Binding-site contacts:
Ligand atom C20 contacts residue SER32 of chain 1.U at 3.3 Å.
Ligand atom C9 contacts residue LEU78 of chain 1.U at 3.7 Å (hydrophobic).
Ligand atom C15 contacts residue ARG25 of chain 1.T at 3.0 Å.
Ligand atom C17 contacts residue VAL21 of chain 1.T at 3.8 Å (hydrophobic).
Ligand atom C2 contacts residue VAL79 of chain 1.U at 3.8 Å (hydrophobic).
Ligand atom C10 contacts residue ALA27 of chain 1.U at 3.7 Å (hydrophobic).
Ligand atom C18 contacts residue ARG25 of chain 1.T at 3.7 Å.
Ligand atom C11 contacts residue ALA27 of chain 1.U at 3.5 Å (hydrophobic).
Ligand atom O6 contacts residue SER32 of chain 1.U at 2.5 Å (h-bond).
Ligand atom C2 contacts residue GLY77 of chain 1.U at 3.3 Å.
Ligand atom O1 contacts residue VAL79 of chain 1.U at 3.7 Å.
Ligand atom O5 contacts residue SER32 of chain 1.U at 3.5 Å (h-bond).
Ligand atom C10 contacts residue GLY16 of chain 1.T at 3.8 Å.
Ligand atom C4 contacts residue GLY77 of chain 1.U at 3.3 Å.
Ligand atom O6 contacts residue LYS63 of chain 1.U at 3.3 Å (salt-bridge).
Ligand atom O2 contacts residue ARG17 of chain 1.T at 3.6 Å.
Ligand atom O5 contacts residue LYS63 of chain 1.U at 3.1 Å (salt-bridge).
Ligand atom C3 contacts residue VAL79 of chain 1.U at 3.7 Å (hydrophobic).
Ligand atom C20 contacts residue LYS63 of chain 1.U at 3.5 Å.
Ligand atom O2 contacts residue GLY16 of chain 1.T at 2.7 Å (h-bond).
Ligand atom C11 contacts residue LEU78 of chain 1.U at 3.7 Å (hydrophobic).
Ligand atom C3 contacts residue GLY77 of chain 1.U at 3.6 Å.
Ligand atom C17 contacts residue ARG25 of chain 1.T at 3.5 Å.
Ligand atom O3 contacts residue VAL79 of chain 1.U at 3.0 Å (h-bond).
Ligand atom N1 contacts residue GLY77 of chain 1.U at 3.1 Å (h-bond).
Ligand atom C9 contacts residue LYS30 of chain 1.U at 3.9 Å.
Ligand atom C20 contacts residue GLY31 of chain 1.U at 3.5 Å.
Ligand atom C13 contacts residue ARG25 of chain 1.T at 3.7 Å.
Ligand atom C14 contacts residue ARG25 of chain 1.T at 3.2 Å.
Ligand atom O6 contacts residue GLY31 of chain 1.U at 3.5 Å.
Ligand atom O5 contacts residue GLY77 of chain 1.U at 3.1 Å (h-bond).
Ligand atom C16 contacts residue ARG25 of chain 1.T at 3.2 Å.
Ligand atom C19 contacts residue ARG25 of chain 1.T at 3.6 Å.
Ligand atom C1 contacts residue VAL79 of chain 1.U at 3.5 Å (hydrophobic).
Ligand atom O5 contacts residue SER76 of chain 1.U at 3.2 Å.
Ligand atom O5 contacts residue GLY31 of chain 1.U at 3.4 Å.
Ligand atom C16 contacts residue ALA151 of chain 1.T at 3.7 Å (hydrophobic).
Ligand atom C10 contacts residue LEU78 of chain 1.U at 3.2 Å (hydrophobic).
Ligand atom O3 contacts residue LEU78 of chain 1.U at 3.3 Å.
Ligand atom C9 contacts residue GLY16 of chain 1.T at 3.6 Å.

Sequence of chain 1.T:
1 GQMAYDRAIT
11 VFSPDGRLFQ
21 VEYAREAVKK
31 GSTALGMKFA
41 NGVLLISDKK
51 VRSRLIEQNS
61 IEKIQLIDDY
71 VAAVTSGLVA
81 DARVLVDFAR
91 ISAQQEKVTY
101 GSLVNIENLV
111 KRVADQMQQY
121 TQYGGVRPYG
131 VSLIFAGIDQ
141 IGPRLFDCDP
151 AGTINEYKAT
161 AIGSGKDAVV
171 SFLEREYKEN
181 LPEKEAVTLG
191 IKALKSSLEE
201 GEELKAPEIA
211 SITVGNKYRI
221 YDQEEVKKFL

The protein below binds the small molecule below.
Small molecule (SMILES): C[C@@H](NC(=O)[C@H](Cc1ccc(O)cc1)NC(=O)OCc1ccccc1)C(=O)O

Sequence of chain 1.U:
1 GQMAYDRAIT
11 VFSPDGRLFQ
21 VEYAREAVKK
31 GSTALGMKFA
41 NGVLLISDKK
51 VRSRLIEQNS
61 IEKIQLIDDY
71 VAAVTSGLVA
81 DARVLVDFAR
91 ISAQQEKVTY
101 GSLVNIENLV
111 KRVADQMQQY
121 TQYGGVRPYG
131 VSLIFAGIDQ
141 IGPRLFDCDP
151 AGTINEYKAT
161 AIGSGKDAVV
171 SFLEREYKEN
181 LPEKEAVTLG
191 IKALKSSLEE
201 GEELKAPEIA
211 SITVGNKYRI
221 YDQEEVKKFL